Binding-site contacts:
Ligand atom O3A contacts residue SER135 of chain 1.E at 3.4 Å.
Ligand atom O2B contacts residue SER43 of chain 1.D at 2.9 Å (h-bond).
Ligand atom O2G contacts residue GLY136 of chain 1.E at 3.5 Å (h-bond).
Ligand atom O3A contacts residue GLY41 of chain 1.D at 3.4 Å (h-bond).
Ligand atom O2A contacts residue THR44 of chain 1.D at 2.6 Å (h-bond).
Ligand atom N3B contacts residue GLY39 of chain 1.D at 2.7 Å (h-bond).
Ligand atom O3' contacts residue GLN138 of chain 1.E at 3.0 Å (h-bond).
Ligand atom O2G contacts residue GLN82 of chain 1.D at 2.8 Å (h-bond).
Ligand atom O3G contacts residue GLU159 of chain 1.D at 2.8 Å (salt-bridge).
Ligand atom C6 contacts residue TRP13 of chain 1.D at 3.5 Å (hydrophobic).
Ligand atom N3B contacts residue SER135 of chain 1.E at 3.4 Å.
Ligand atom C2' contacts residue GLN138 of chain 1.E at 3.3 Å.
Ligand atom C3' contacts residue GLN138 of chain 1.E at 3.5 Å.
Ligand atom O2' contacts residue GLN138 of chain 1.E at 2.7 Å (h-bond).
Ligand atom O1A contacts residue SER135 of chain 1.E at 3.2 Å.
Ligand atom N3 contacts residue ARG129 of chain 1.E at 3.5 Å (salt-bridge).
Ligand atom C5 contacts residue TRP13 of chain 1.D at 3.5 Å (hydrophobic).
Ligand atom PG contacts residue MG1 of chain 1.L at 3.3 Å.
Ligand atom O1B contacts residue LYS42 of chain 1.D at 2.8 Å (salt-bridge).
Ligand atom O2B contacts residue MG1 of chain 1.L at 2.1 Å.
Ligand atom O2G contacts residue MG1 of chain 1.L at 2.0 Å.
Ligand atom O4' contacts residue VAL18 of chain 1.D at 3.1 Å.
Ligand atom O1G contacts residue SER38 of chain 1.D at 2.8 Å (h-bond).
Ligand atom O2' contacts residue ARG129 of chain 1.E at 2.7 Å (salt-bridge).
Ligand atom N3 contacts residue TRP13 of chain 1.D at 3.4 Å.
Ligand atom O1B contacts residue CYS40 of chain 1.D at 3.2 Å (h-bond).
Ligand atom N3B contacts residue LYS42 of chain 1.D at 3.4 Å (salt-bridge).
Ligand atom O3' contacts residue GLY39 of chain 1.D at 3.2 Å (h-bond).
Ligand atom N1 contacts residue TRP13 of chain 1.D at 3.4 Å.
Ligand atom O3G contacts residue HIS192 of chain 1.D at 2.8 Å (h-bond).
Ligand atom O1G contacts residue GLY137 of chain 1.E at 2.7 Å (h-bond).
Ligand atom C4 contacts residue TRP13 of chain 1.D at 3.5 Å (hydrophobic).
Ligand atom O2A contacts residue LYS42 of chain 1.D at 3.5 Å (salt-bridge).
Ligand atom O2A contacts residue SER43 of chain 1.D at 3.4 Å (h-bond).
Ligand atom PB contacts residue MG1 of chain 1.L at 3.4 Å.
Ligand atom O1G contacts residue SER135 of chain 1.E at 2.9 Å (h-bond).
Ligand atom O3G contacts residue LYS42 of chain 1.D at 2.8 Å (salt-bridge).
Ligand atom C2 contacts residue TRP13 of chain 1.D at 3.5 Å (hydrophobic).
Ligand atom O2A contacts residue GLY41 of chain 1.D at 3.2 Å.
Ligand atom O1B contacts residue GLY41 of chain 1.D at 2.9 Å (h-bond).

Sequence of chain 1.D:
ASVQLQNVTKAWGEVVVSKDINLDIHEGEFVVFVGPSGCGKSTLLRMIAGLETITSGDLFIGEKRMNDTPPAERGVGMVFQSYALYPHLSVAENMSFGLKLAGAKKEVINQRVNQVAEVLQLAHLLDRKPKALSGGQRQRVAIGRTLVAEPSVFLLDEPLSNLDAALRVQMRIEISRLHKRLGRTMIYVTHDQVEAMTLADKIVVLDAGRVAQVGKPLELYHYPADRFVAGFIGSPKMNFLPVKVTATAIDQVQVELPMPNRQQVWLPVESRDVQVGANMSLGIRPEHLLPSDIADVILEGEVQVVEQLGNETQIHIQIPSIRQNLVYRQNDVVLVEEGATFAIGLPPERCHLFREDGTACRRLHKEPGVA

The small molecule below binds the protein below.
Small molecule (SMILES): Nc1ncnc2c1ncn2[C@@H]1O[C@H](CO[P](=O)(O)O[P](=O)(O)NP(=O)(O)O)[C@@H](O)[C@H]1O

Sequence of chain 1.E:
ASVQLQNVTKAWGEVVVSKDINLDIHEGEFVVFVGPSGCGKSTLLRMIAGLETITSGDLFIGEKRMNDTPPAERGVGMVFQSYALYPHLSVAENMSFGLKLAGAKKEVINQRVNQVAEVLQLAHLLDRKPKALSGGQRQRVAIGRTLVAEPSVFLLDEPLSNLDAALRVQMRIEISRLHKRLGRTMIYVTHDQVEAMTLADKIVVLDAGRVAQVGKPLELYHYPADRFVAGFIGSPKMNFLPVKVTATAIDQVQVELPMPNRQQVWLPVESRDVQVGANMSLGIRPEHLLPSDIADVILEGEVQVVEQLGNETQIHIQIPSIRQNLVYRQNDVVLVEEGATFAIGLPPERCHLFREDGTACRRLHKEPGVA